Binding-site contacts:
Ligand atom CAF contacts residue 8AN1 of chain 1.LA at 4.0 Å.
Ligand atom NAG contacts residue 8AN1 of chain 1.LA at 2.9 Å (h-bond).
Ligand atom NAG contacts residue FME1 of chain 1.MA at 4.0 Å.
Ligand atom CAF contacts residue FME1 of chain 1.MA at 4.3 Å.
Ligand atom CAJ contacts residue 8AN1 of chain 1.LA at 4.3 Å.

The protein below binds the small molecule below.
Small molecule (SMILES): NC(=O)c1ccncc1N